Sequence of chain 1.B:
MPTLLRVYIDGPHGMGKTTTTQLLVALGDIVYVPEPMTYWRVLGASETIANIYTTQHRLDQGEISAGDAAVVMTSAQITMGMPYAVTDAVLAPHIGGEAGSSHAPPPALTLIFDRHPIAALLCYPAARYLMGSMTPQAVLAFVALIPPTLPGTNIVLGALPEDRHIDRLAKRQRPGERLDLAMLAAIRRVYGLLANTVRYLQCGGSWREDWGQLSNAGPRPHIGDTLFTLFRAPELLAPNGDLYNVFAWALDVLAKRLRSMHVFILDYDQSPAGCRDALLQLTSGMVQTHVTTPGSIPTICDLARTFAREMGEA

Binding-site contacts:
Ligand atom N3 contacts residue MET83 of chain 1.B at 3.3 Å.
Ligand atom N3 contacts residue TYR127 of chain 1.B at 3.9 Å.
Ligand atom C4' contacts residue GLU38 of chain 1.B at 4.0 Å.
Ligand atom N2 contacts residue GLN80 of chain 1.B at 3.0 Å (h-bond).
Ligand atom N9 contacts residue TYR127 of chain 1.B at 3.9 Å.
Ligand atom C5 contacts residue TYR127 of chain 1.B at 3.6 Å (hydrophobic).
Ligand atom N1 contacts residue TYR127 of chain 1.B at 3.8 Å.
Ligand atom C4' contacts residue ARG177 of chain 1.B at 2.9 Å.
Ligand atom C4' contacts residue TRP43 of chain 1.B at 3.6 Å (hydrophobic).
Ligand atom C1' contacts residue ARG118 of chain 1.B at 4.0 Å.
Ligand atom C6 contacts residue TYR127 of chain 1.B at 3.9 Å (hydrophobic).
Ligand atom N7 contacts residue TYR127 of chain 1.B at 4.0 Å.
Ligand atom N1 contacts residue ILE55 of chain 1.B at 3.7 Å.
Ligand atom N2 contacts residue MET83 of chain 1.B at 3.4 Å.
Ligand atom C3' contacts residue ARG177 of chain 1.B at 3.3 Å.
Ligand atom C2 contacts residue GLN80 of chain 1.B at 3.4 Å.
Ligand atom O4' contacts residue TRP43 of chain 1.B at 3.2 Å.
Ligand atom C3' contacts residue GLU180 of chain 1.B at 3.6 Å.
Ligand atom C4 contacts residue TYR127 of chain 1.B at 3.7 Å (hydrophobic).
Ligand atom C6 contacts residue ILE55 of chain 1.B at 3.6 Å (hydrophobic).
Ligand atom O6 contacts residue ARG131 of chain 1.B at 2.8 Å (salt-bridge).
Ligand atom C2 contacts residue TYR127 of chain 1.B at 3.8 Å (hydrophobic).
Ligand atom O4' contacts residue GLU38 of chain 1.B at 3.4 Å (salt-bridge).
Ligand atom N7 contacts residue TYR56 of chain 1.B at 3.2 Å (h-bond).
Ligand atom O3' contacts residue TYR56 of chain 1.B at 2.5 Å (h-bond).
Ligand atom O4' contacts residue ARG177 of chain 1.B at 3.8 Å.
Ligand atom C6 contacts residue GLN80 of chain 1.B at 3.6 Å.
Ligand atom O3' contacts residue HIS13 of chain 1.B at 3.0 Å (h-bond).
Ligand atom O1' contacts residue HIS13 of chain 1.B at 4.0 Å.
Ligand atom O3' contacts residue GLU180 of chain 1.B at 3.1 Å (salt-bridge).
Ligand atom C3' contacts residue TYR56 of chain 1.B at 3.9 Å (hydrophobic).
Ligand atom O4' contacts residue ARG118 of chain 1.B at 3.4 Å (salt-bridge).
Ligand atom N7 contacts residue ARG131 of chain 1.B at 3.8 Å.
Ligand atom C8 contacts residue TYR56 of chain 1.B at 2.9 Å (hydrophobic).
Ligand atom C2 contacts residue MET83 of chain 1.B at 3.7 Å (hydrophobic).
Ligand atom O6 contacts residue ILE55 of chain 1.B at 3.0 Å.
Ligand atom C8 contacts residue TYR127 of chain 1.B at 3.9 Å (hydrophobic).
Ligand atom C6 contacts residue ARG131 of chain 1.B at 4.0 Å.
Ligand atom O6 contacts residue GLN80 of chain 1.B at 3.3 Å (h-bond).
Ligand atom N1 contacts residue GLN80 of chain 1.B at 3.0 Å (h-bond).

This protein binds this small molecule.
Small molecule (SMILES): Nc1nc2c(ncn2COC(CO)CO)c(=O)[nH]1